Sequence of chain 1.A:
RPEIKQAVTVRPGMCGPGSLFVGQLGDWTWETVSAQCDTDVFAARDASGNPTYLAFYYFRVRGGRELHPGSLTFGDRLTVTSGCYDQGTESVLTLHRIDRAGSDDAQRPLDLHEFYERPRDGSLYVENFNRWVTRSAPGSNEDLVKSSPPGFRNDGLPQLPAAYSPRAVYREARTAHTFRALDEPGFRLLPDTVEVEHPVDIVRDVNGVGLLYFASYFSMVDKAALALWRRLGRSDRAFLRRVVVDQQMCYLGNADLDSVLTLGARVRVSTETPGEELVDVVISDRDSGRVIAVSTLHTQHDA

This protein binds this small molecule.
Small molecule (SMILES): C[C@@H](C(=O)OCCNC(=O)CCNC(=O)[C@H](O)C(C)(C)COP(=O)(O)OP(=O)(O)OC[C@H]1O[C@@H](n2cnc3c(N)ncnc32)[C@H](O)[C@@H]1OP(=O)(O)O)S(=O)(=O)O

Binding-site contacts:
Ligand atom CPA contacts residue SO51 of chain 2.B at 0.2 Å.
Ligand atom CP6 contacts residue SO51 of chain 2.B at 0.3 Å.
Ligand atom O2' contacts residue SO51 of chain 2.B at 0.5 Å (h-bond).
Ligand atom O6 contacts residue SO51 of chain 2.B at 0.2 Å (h-bond).
Ligand atom CP8 contacts residue SO51 of chain 2.B at 0.6 Å.
Ligand atom CP3 contacts residue SO51 of chain 2.B at 0.3 Å.
Ligand atom OS4 contacts residue SO51 of chain 2.B at 0.6 Å (h-bond).
Ligand atom CP4 contacts residue SO51 of chain 2.B at 0.1 Å.
Ligand atom CP9 contacts residue SO51 of chain 2.B at 0.5 Å.
Ligand atom O33 contacts residue SO51 of chain 2.B at 0.9 Å (h-bond).
Ligand atom O4' contacts residue SO51 of chain 2.B at 0.6 Å (h-bond).
Ligand atom CS3 contacts residue SO51 of chain 2.B at 0.9 Å.
Ligand atom C5' contacts residue SO51 of chain 2.B at 0.3 Å.
Ligand atom O3' contacts residue SO51 of chain 2.B at 0.4 Å (h-bond).
Ligand atom C2' contacts residue SO51 of chain 2.B at 0.3 Å.
Ligand atom C4' contacts residue SO51 of chain 2.B at 0.2 Å.
Ligand atom OP1 contacts residue SO51 of chain 2.B at 0.8 Å (h-bond).
Ligand atom NP1 contacts residue SO51 of chain 2.B at 0.8 Å (h-bond).
Ligand atom CPB contacts residue SO51 of chain 2.B at 0.8 Å.
Ligand atom C3' contacts residue SO51 of chain 2.B at 0.3 Å.
Ligand atom OPS contacts residue SO51 of chain 2.B at 0.4 Å (h-bond).
Ligand atom C1' contacts residue SO51 of chain 2.B at 0.5 Å.
Ligand atom OP3 contacts residue SO51 of chain 2.B at 0.7 Å (h-bond).
Ligand atom O7 contacts residue SO51 of chain 2.B at 0.5 Å (h-bond).
Ligand atom O5' contacts residue SO51 of chain 2.B at 0.8 Å (h-bond).
Ligand atom O31 contacts residue SO51 of chain 2.B at 0.8 Å (h-bond).
Ligand atom CP1 contacts residue SO51 of chain 2.B at 0.7 Å.
Ligand atom O21 contacts residue SO51 of chain 2.B at 0.4 Å (h-bond).
Ligand atom CS2 contacts residue SO51 of chain 2.B at 1.1 Å.
Ligand atom O32 contacts residue SO51 of chain 2.B at 0.5 Å (h-bond).
Ligand atom CP5 contacts residue SO51 of chain 2.B at 0.3 Å.
Ligand atom P3 contacts residue SO51 of chain 2.B at 0.6 Å.
Ligand atom OS5 contacts residue SO51 of chain 2.B at 1.0 Å (h-bond).
Ligand atom P1 contacts residue SO51 of chain 2.B at 0.8 Å.
Ligand atom NP2 contacts residue SO51 of chain 2.B at 0.3 Å (h-bond).
Ligand atom OP2 contacts residue SO51 of chain 2.B at 0.3 Å (h-bond).
Ligand atom CS1 contacts residue SO51 of chain 2.B at 0.9 Å.
Ligand atom OS1 contacts residue SO51 of chain 2.B at 0.7 Å (h-bond).
Ligand atom SS4 contacts residue SO51 of chain 2.B at 0.5 Å (h-bond).
Ligand atom CP7 contacts residue SO51 of chain 2.B at 0.4 Å.

Sequence of chain 2.A:
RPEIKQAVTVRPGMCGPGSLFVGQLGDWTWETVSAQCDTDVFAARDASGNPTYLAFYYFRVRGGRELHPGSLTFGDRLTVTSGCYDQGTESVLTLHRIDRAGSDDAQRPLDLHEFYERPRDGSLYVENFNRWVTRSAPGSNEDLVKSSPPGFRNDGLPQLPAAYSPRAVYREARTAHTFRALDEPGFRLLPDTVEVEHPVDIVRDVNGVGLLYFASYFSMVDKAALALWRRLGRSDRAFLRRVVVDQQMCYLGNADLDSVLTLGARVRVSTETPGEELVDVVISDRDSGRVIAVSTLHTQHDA